Binding-site contacts:
Ligand atom O7 contacts residue ASN122 of chain 1.B at 4.5 Å.
Ligand atom C8 contacts residue GLU128 of chain 1.B at 3.4 Å.
Ligand atom N2 contacts residue ASN122 of chain 1.B at 2.8 Å (h-bond).
Ligand atom C8 contacts residue ASN122 of chain 1.B at 4.1 Å.
Ligand atom C1 contacts residue ASN122 of chain 1.B at 1.4 Å.
Ligand atom C1 contacts residue VAL126 of chain 1.B at 4.3 Å (hydrophobic).
Ligand atom N2 contacts residue SER124 of chain 1.B at 4.4 Å.
Ligand atom O5 contacts residue VAL126 of chain 1.B at 4.5 Å.
Ligand atom O5 contacts residue PRO132 of chain 1.B at 3.7 Å.
Ligand atom C7 contacts residue GLY131 of chain 1.B at 4.4 Å.
Ligand atom C4 contacts residue ASN122 of chain 1.B at 4.2 Å.
Ligand atom O3 contacts residue PRO132 of chain 1.B at 3.9 Å.
Ligand atom C3 contacts residue VAL126 of chain 1.B at 4.5 Å (hydrophobic).
Ligand atom C1 contacts residue PRO132 of chain 1.B at 4.2 Å (hydrophobic).
Ligand atom C8 contacts residue ASN127 of chain 1.B at 4.0 Å.
Ligand atom O6 contacts residue PRO132 of chain 1.B at 4.3 Å.
Ligand atom O4 contacts residue GLY131 of chain 1.B at 4.1 Å.
Ligand atom C8 contacts residue VAL129 of chain 1.B at 3.8 Å (hydrophobic).
Ligand atom C8 contacts residue GLY131 of chain 1.B at 3.5 Å.
Ligand atom C2 contacts residue ASN122 of chain 1.B at 2.5 Å.
Ligand atom C3 contacts residue ASN122 of chain 1.B at 3.8 Å.
Ligand atom C7 contacts residue ASN122 of chain 1.B at 3.6 Å.
Ligand atom C2 contacts residue GLY131 of chain 1.B at 4.2 Å.
Ligand atom O4 contacts residue PRO132 of chain 1.B at 3.8 Å.
Ligand atom C5 contacts residue VAL126 of chain 1.B at 3.9 Å (hydrophobic).
Ligand atom C5 contacts residue ASN122 of chain 1.B at 3.7 Å.
Ligand atom O5 contacts residue ASN122 of chain 1.B at 2.4 Å (h-bond).
Ligand atom C8 contacts residue LEU130 of chain 1.B at 4.4 Å (hydrophobic).
Ligand atom O7 contacts residue GLU128 of chain 1.B at 3.8 Å.
Ligand atom C7 contacts residue GLU128 of chain 1.B at 4.0 Å.
Ligand atom C3 contacts residue PRO132 of chain 1.B at 4.0 Å (hydrophobic).

Sequence of chain 1.B:
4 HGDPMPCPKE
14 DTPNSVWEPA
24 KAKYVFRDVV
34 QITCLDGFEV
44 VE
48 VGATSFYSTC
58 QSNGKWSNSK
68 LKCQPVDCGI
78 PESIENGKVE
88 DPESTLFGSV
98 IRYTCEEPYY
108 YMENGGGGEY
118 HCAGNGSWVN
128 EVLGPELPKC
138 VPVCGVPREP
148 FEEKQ

A small-molecule ligand and the protein it binds are described below.
Small molecule (SMILES): CC(=O)N[C@H]1[C@H](O[C@H]2[C@H](O)[C@@H](NC(C)=O)CO[C@@H]2CO)O[C@H](CO)[C@@H](O)[C@@H]1O